This protein binds this small molecule.
Small molecule (SMILES): CC(=O)N[C@H]1[C@H](O[C@H]2[C@H](O)[C@@H](NC(C)=O)CO[C@@H]2CO[C@@H]2O[C@@H](C)[C@@H](O)[C@@H](O)[C@@H]2O)O[C@H](CO)[C@@H](O)[C@@H]1O

Sequence of chain 58.A:
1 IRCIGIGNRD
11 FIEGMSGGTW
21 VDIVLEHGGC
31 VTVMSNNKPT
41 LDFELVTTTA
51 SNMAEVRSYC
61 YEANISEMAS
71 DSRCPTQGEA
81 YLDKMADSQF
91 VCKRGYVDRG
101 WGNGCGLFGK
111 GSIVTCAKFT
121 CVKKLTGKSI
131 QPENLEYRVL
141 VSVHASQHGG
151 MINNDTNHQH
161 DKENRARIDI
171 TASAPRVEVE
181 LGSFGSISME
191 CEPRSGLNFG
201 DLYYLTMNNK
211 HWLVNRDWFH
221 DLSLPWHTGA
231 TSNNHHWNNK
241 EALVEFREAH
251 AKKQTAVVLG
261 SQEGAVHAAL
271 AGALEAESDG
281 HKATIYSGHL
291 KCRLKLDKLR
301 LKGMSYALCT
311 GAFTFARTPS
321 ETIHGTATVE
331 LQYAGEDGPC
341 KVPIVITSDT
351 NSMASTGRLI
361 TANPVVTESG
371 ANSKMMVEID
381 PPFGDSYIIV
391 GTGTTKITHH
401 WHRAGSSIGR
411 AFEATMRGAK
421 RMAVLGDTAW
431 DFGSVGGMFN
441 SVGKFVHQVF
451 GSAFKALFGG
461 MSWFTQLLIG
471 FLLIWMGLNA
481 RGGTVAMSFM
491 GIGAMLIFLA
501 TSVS

Binding-site contacts:
Ligand atom C1 contacts residue MET151 of chain 58.A at 4.1 Å (hydrophobic).
Ligand atom C3 contacts residue ASN154 of chain 58.A at 3.8 Å.
Ligand atom O6 contacts residue THR156 of chain 58.A at 4.5 Å.
Ligand atom O5 contacts residue THR156 of chain 58.A at 4.0 Å.
Ligand atom C6 contacts residue MET151 of chain 58.A at 4.5 Å (hydrophobic).
Ligand atom O6 contacts residue MET151 of chain 58.A at 4.2 Å.
Ligand atom C2 contacts residue ASN154 of chain 58.A at 2.4 Å.
Ligand atom C1 contacts residue ASN154 of chain 58.A at 1.4 Å.
Ligand atom C6 contacts residue THR156 of chain 58.A at 3.7 Å.
Ligand atom O7 contacts residue GLY150 of chain 58.A at 2.9 Å (h-bond).
Ligand atom C6 contacts residue ASN157 of chain 58.A at 3.5 Å.
Ligand atom C3 contacts residue MET151 of chain 58.A at 4.0 Å (hydrophobic).
Ligand atom N2 contacts residue ASN154 of chain 58.A at 2.9 Å (h-bond).
Ligand atom C2 contacts residue MET151 of chain 58.A at 4.2 Å (hydrophobic).
Ligand atom C5 contacts residue ASN154 of chain 58.A at 3.6 Å.
Ligand atom O7 contacts residue ASN154 of chain 58.A at 4.0 Å.
Ligand atom C8 contacts residue GLY150 of chain 58.A at 3.8 Å.
Ligand atom O5 contacts residue ASN157 of chain 58.A at 4.3 Å.
Ligand atom O7 contacts residue HIS148 of chain 58.A at 3.6 Å (h-bond).
Ligand atom C5 contacts residue THR156 of chain 58.A at 3.9 Å.
Ligand atom N2 contacts residue GLY150 of chain 58.A at 3.5 Å (h-bond).
Ligand atom C7 contacts residue GLY150 of chain 58.A at 3.1 Å.
Ligand atom C4 contacts residue ASN154 of chain 58.A at 4.2 Å.
Ligand atom C4 contacts residue MET151 of chain 58.A at 3.9 Å (hydrophobic).
Ligand atom C5 contacts residue MET151 of chain 58.A at 3.8 Å (hydrophobic).
Ligand atom O5 contacts residue ASN154 of chain 58.A at 2.3 Å (h-bond).
Ligand atom O5 contacts residue MET151 of chain 58.A at 3.9 Å.
Ligand atom C2 contacts residue GLY150 of chain 58.A at 3.8 Å.
Ligand atom C1 contacts residue THR156 of chain 58.A at 4.3 Å.
Ligand atom C1 contacts residue GLY150 of chain 58.A at 3.9 Å.
Ligand atom O7 contacts residue THR156 of chain 58.A at 4.5 Å.
Ligand atom C5 contacts residue THR156 of chain 58.A at 4.2 Å.
Ligand atom O5 contacts residue THR156 of chain 58.A at 4.0 Å.
Ligand atom C6 contacts residue ASP161 of chain 58.A at 3.6 Å.
Ligand atom C8 contacts residue ASN157 of chain 58.A at 3.9 Å.
Ligand atom C6 contacts residue THR156 of chain 58.A at 4.0 Å.
Ligand atom C7 contacts residue ASN154 of chain 58.A at 3.7 Å.
Ligand atom C8 contacts residue THR156 of chain 58.A at 4.5 Å.